A protein and the small-molecule ligand that binds it are described below.
Small molecule (SMILES): Cn1cc(C(=O)N2CC(Oc3cncc(N4C(=O)c5ccc(Cl)cc5C4(C)C)c3)C2)cn1

Binding-site contacts:
Ligand atom C7 contacts residue GLY291 of chain 1.B at 3.5 Å.
Ligand atom O12 contacts residue GLY291 of chain 1.B at 3.7 Å.
Ligand atom C28 contacts residue TYR462 of chain 1.B at 3.8 Å (hydrophobic).
Ligand atom N29 contacts residue PHE464 of chain 1.B at 3.8 Å.
Ligand atom C13 contacts residue HEC1 of chain 1.F at 3.6 Å.
Ligand atom O20 contacts residue ILE465 of chain 1.B at 3.4 Å.
Ligand atom C28 contacts residue PHE464 of chain 1.B at 3.2 Å (hydrophobic).
Ligand atom N30 contacts residue PHE358 of chain 1.B at 3.3 Å.
Ligand atom C17 contacts residue HEC1 of chain 1.F at 3.1 Å.
Ligand atom N29 contacts residue TYR462 of chain 1.B at 3.0 Å (h-bond).
Ligand atom N19 contacts residue THR295 of chain 1.B at 3.9 Å.
Ligand atom N19 contacts residue HEC1 of chain 1.F at 2.2 Å.
Ligand atom C11 contacts residue PHE107 of chain 1.B at 3.5 Å (hydrophobic).
Ligand atom C13 contacts residue GLU287 of chain 1.B at 3.6 Å.
Ligand atom O26 contacts residue PHE107 of chain 1.B at 3.7 Å.
Ligand atom C31 contacts residue GLU360 of chain 1.B at 3.5 Å.
Ligand atom N30 contacts residue MET215 of chain 1.B at 3.6 Å.
Ligand atom C18 contacts residue HEC1 of chain 1.F at 3.0 Å.
Ligand atom C4 contacts residue GLY291 of chain 1.B at 3.5 Å.
Ligand atom C2 contacts residue TRP93 of chain 1.B at 3.7 Å (hydrophobic).
Ligand atom C32 contacts residue GLU360 of chain 1.B at 3.6 Å.
Ligand atom CL1 contacts residue ARG97 of chain 1.B at 3.7 Å.
Ligand atom N24 contacts residue PHE464 of chain 1.B at 3.9 Å.
Ligand atom C32 contacts residue PHE358 of chain 1.B at 3.5 Å (hydrophobic).
Ligand atom C3 contacts residue TRP93 of chain 1.B at 3.5 Å (hydrophobic).
Ligand atom C5 contacts residue MET207 of chain 1.B at 3.9 Å (hydrophobic).
Ligand atom O12 contacts residue THR295 of chain 1.B at 3.5 Å.
Ligand atom C18 contacts residue THR295 of chain 1.B at 3.8 Å.
Ligand atom C14 contacts residue THR295 of chain 1.B at 3.8 Å.
Ligand atom C32 contacts residue MET215 of chain 1.B at 3.7 Å (hydrophobic).
Ligand atom O12 contacts residue PHE208 of chain 1.B at 3.5 Å.
Ligand atom C6 contacts residue GLY291 of chain 1.B at 3.8 Å.
Ligand atom C1 contacts residue TRP93 of chain 1.B at 3.8 Å (hydrophobic).
Ligand atom N29 contacts residue PHE358 of chain 1.B at 3.4 Å.
Ligand atom C11 contacts residue TRP93 of chain 1.B at 3.6 Å (hydrophobic).
Ligand atom C21 contacts residue PHE464 of chain 1.B at 3.6 Å (hydrophobic).
Ligand atom C23 contacts residue GLY356 of chain 1.B at 3.2 Å.
Ligand atom C25 contacts residue PHE464 of chain 1.B at 3.7 Å (hydrophobic).
Ligand atom C5 contacts residue ALA290 of chain 1.B at 3.6 Å (hydrophobic).
Ligand atom CL1 contacts residue TRP237 of chain 1.B at 3.5 Å.

Sequence of chain 1.B:
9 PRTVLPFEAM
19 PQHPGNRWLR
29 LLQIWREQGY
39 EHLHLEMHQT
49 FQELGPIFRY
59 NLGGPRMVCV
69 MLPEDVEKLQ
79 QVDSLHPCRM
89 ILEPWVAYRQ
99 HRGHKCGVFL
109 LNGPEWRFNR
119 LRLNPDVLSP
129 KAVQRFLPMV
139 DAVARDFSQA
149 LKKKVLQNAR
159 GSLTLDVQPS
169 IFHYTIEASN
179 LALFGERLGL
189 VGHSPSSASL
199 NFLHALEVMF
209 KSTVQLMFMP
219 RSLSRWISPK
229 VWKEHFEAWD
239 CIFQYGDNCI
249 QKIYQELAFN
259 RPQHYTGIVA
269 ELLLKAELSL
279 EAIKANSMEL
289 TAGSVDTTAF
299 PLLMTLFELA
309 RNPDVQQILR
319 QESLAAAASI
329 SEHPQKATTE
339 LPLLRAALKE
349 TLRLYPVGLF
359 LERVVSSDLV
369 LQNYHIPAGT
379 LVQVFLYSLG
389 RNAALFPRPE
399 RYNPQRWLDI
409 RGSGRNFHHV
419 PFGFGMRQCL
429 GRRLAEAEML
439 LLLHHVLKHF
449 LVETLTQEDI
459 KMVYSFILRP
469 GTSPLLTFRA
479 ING